The small molecule below binds the protein below.
Small molecule (SMILES): CC(=O)N[C@@H]1[C@@H](O[C@@H]2O[C@H](CO)[C@H](O)[C@H](O[C@]3(C(=O)O)C[C@H](O)[C@@H](NC(C)=O)[C@H]([C@H](O)[C@H](O)CO)O3)[C@H]2O)[C@H](O)[C@@H](CO[C@]2(C(=O)O)C[C@H](O)[C@@H](NC(C)=O)[C@H]([C@H](O)[C@H](O)CO)O2)O[C@H]1O

Binding-site contacts:
Ligand atom O1B contacts residue TYR72 of chain 35.E at 3.8 Å.
Ligand atom O4 contacts residue HIS298 of chain 35.E at 3.0 Å (h-bond).
Ligand atom C4 contacts residue TYR72 of chain 35.E at 3.4 Å (hydrophobic).
Ligand atom O4 contacts residue THR291 of chain 35.E at 3.4 Å.
Ligand atom C11 contacts residue ASP85 of chain 35.A at 3.8 Å.
Ligand atom O1A contacts residue ARG77 of chain 35.E at 3.1 Å (salt-bridge).
Ligand atom O4 contacts residue ILE79 of chain 35.E at 3.5 Å (h-bond).
Ligand atom O1B contacts residue ASN80 of chain 35.E at 4.2 Å.
Ligand atom C3 contacts residue GLY78 of chain 35.E at 4.0 Å.
Ligand atom C8 contacts residue ARG77 of chain 35.E at 4.2 Å.
Ligand atom O6 contacts residue ASN93 of chain 35.E at 3.5 Å (h-bond).
Ligand atom N5 contacts residue TYR72 of chain 35.E at 3.1 Å (h-bond).
Ligand atom C1 contacts residue SER89 of chain 35.E at 4.2 Å.
Ligand atom O1B contacts residue SER89 of chain 35.E at 4.1 Å.
Ligand atom O4 contacts residue TYR72 of chain 35.E at 4.2 Å.
Ligand atom O10 contacts residue THR291 of chain 35.E at 3.8 Å.
Ligand atom C5 contacts residue ASN93 of chain 35.E at 4.1 Å.
Ligand atom O3 contacts residue GLY78 of chain 35.E at 3.6 Å.
Ligand atom C3 contacts residue VAL296 of chain 35.E at 3.7 Å (hydrophobic).
Ligand atom C5 contacts residue TYR72 of chain 35.E at 3.4 Å (hydrophobic).
Ligand atom O10 contacts residue ASN293 of chain 35.E at 3.9 Å.
Ligand atom C6 contacts residue ASN93 of chain 35.E at 3.4 Å.
Ligand atom C4 contacts residue HIS298 of chain 35.E at 3.6 Å.
Ligand atom C4 contacts residue GLY78 of chain 35.E at 3.3 Å.
Ligand atom O8 contacts residue TYR72 of chain 35.E at 3.5 Å (h-bond).
Ligand atom C3 contacts residue HIS298 of chain 35.E at 3.8 Å.
Ligand atom O1A contacts residue SER89 of chain 35.E at 3.4 Å (h-bond).
Ligand atom C1 contacts residue GLY78 of chain 35.E at 4.0 Å.
Ligand atom C1 contacts residue TYR72 of chain 35.E at 3.8 Å (hydrophobic).
Ligand atom C3 contacts residue GLY78 of chain 35.E at 4.0 Å.
Ligand atom O4 contacts residue GLY78 of chain 35.E at 3.0 Å.
Ligand atom C6 contacts residue TYR72 of chain 35.E at 3.3 Å (hydrophobic).
Ligand atom C2 contacts residue GLY78 of chain 35.E at 4.1 Å.
Ligand atom C1 contacts residue ARG77 of chain 35.E at 3.4 Å.
Ligand atom O4 contacts residue VAL296 of chain 35.E at 4.0 Å.
Ligand atom O1B contacts residue ARG77 of chain 35.E at 2.8 Å (salt-bridge).
Ligand atom C8 contacts residue TYR72 of chain 35.E at 4.1 Å (hydrophobic).
Ligand atom O1A contacts residue TYR72 of chain 35.E at 3.5 Å.
Ligand atom C7 contacts residue TYR72 of chain 35.E at 3.9 Å (hydrophobic).
Ligand atom O1A contacts residue GLY78 of chain 35.E at 3.3 Å (h-bond).

Sequence of chain 35.A:
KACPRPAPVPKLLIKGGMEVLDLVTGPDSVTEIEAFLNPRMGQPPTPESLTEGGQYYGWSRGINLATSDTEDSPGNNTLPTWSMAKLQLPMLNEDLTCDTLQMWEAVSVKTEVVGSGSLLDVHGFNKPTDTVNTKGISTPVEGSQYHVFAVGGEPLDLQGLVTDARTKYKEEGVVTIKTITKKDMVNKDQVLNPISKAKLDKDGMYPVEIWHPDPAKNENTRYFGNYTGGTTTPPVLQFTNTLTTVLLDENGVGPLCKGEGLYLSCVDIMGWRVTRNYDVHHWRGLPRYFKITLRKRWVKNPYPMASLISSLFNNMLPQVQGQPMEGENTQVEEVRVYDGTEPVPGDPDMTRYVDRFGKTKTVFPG

Sequence of chain 35.E:
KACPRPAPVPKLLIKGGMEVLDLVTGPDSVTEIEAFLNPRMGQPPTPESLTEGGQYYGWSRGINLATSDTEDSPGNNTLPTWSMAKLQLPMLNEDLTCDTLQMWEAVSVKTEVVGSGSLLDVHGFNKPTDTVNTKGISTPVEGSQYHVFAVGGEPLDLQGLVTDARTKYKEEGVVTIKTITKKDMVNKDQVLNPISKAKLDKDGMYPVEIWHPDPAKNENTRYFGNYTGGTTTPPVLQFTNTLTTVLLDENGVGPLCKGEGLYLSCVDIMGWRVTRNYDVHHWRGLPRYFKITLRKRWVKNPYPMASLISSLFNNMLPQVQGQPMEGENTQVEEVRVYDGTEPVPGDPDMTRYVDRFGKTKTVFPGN